Binding-site contacts:
Ligand atom C4 contacts residue SER119 of chain 6.A at 3.4 Å.
Ligand atom C2 contacts residue HIS47 of chain 5.A at 4.2 Å.
Ligand atom C2 contacts residue GLN151 of chain 5.A at 3.0 Å.
Ligand atom O5 contacts residue TYR113 of chain 6.A at 3.6 Å.
Ligand atom O2 contacts residue GLU46 of chain 5.A at 2.8 Å (salt-bridge).
Ligand atom O1 contacts residue GLN151 of chain 5.A at 2.8 Å (h-bond).
Ligand atom C2 contacts residue HIS96 of chain 5.A at 4.2 Å.
Ligand atom C1 contacts residue GLN151 of chain 5.A at 3.0 Å.
Ligand atom O1 contacts residue GLU46 of chain 5.A at 3.4 Å (salt-bridge).
Ligand atom O4 contacts residue SER119 of chain 6.A at 3.9 Å.
Ligand atom C1 contacts residue PRO95 of chain 5.A at 4.2 Å (hydrophobic).
Ligand atom C3 contacts residue HIS96 of chain 5.A at 4.3 Å.
Ligand atom C1 contacts residue HIS47 of chain 5.A at 4.3 Å.
Ligand atom O2 contacts residue GLN151 of chain 5.A at 3.3 Å (h-bond).
Ligand atom C4 contacts residue HIS47 of chain 5.A at 3.3 Å.
Ligand atom O5 contacts residue ASP177 of chain 5.A at 4.1 Å.
Ligand atom C2 contacts residue ARG72 of chain 5.A at 4.2 Å.
Ligand atom O4 contacts residue HIS96 of chain 5.A at 3.1 Å (h-bond).
Ligand atom O1 contacts residue ARG72 of chain 5.A at 2.9 Å (salt-bridge).
Ligand atom O3 contacts residue ASP177 of chain 5.A at 3.8 Å.
Ligand atom C1 contacts residue GLU46 of chain 5.A at 3.4 Å.
Ligand atom O3 contacts residue HIS47 of chain 5.A at 2.7 Å (h-bond).
Ligand atom O4 contacts residue GLU46 of chain 5.A at 3.2 Å (salt-bridge).
Ligand atom C1 contacts residue ARG72 of chain 5.A at 3.9 Å.
Ligand atom O2 contacts residue HIS47 of chain 5.A at 4.2 Å.
Ligand atom C3 contacts residue HIS47 of chain 5.A at 3.1 Å.
Ligand atom O1 contacts residue MET149 of chain 5.A at 4.2 Å.
Ligand atom C3 contacts residue SER119 of chain 6.A at 3.5 Å.
Ligand atom C3 contacts residue ASP177 of chain 5.A at 3.5 Å.
Ligand atom O2 contacts residue HIS96 of chain 5.A at 2.8 Å (h-bond).
Ligand atom C4 contacts residue GLU46 of chain 5.A at 4.3 Å.
Ligand atom O2 contacts residue PRO95 of chain 5.A at 3.6 Å.
Ligand atom C4 contacts residue HIS96 of chain 5.A at 3.3 Å.
Ligand atom O1 contacts residue PRO95 of chain 5.A at 3.9 Å.
Ligand atom O5 contacts residue SER119 of chain 6.A at 3.2 Å.
Ligand atom C2 contacts residue ASP177 of chain 5.A at 3.2 Å.
Ligand atom C1 contacts residue HIS96 of chain 5.A at 3.7 Å.
Ligand atom O4 contacts residue HIS47 of chain 5.A at 3.0 Å (h-bond).
Ligand atom O3 contacts residue SER119 of chain 6.A at 2.8 Å (h-bond).
Ligand atom O5 contacts residue HIS96 of chain 5.A at 3.5 Å (h-bond).

Sequence of chain 5.A:
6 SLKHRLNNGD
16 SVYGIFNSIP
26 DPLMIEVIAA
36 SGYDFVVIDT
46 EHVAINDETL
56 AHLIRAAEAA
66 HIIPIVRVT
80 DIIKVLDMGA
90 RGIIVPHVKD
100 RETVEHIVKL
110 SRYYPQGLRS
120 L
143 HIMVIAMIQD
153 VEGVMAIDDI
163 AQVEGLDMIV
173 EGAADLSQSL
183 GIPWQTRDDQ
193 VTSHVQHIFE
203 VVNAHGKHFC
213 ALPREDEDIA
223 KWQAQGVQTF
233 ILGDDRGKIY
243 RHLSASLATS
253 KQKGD

The small molecule below binds the protein below.
Small molecule (SMILES): O=C([O-])CC(=O)C(=O)O

Sequence of chain 6.A:
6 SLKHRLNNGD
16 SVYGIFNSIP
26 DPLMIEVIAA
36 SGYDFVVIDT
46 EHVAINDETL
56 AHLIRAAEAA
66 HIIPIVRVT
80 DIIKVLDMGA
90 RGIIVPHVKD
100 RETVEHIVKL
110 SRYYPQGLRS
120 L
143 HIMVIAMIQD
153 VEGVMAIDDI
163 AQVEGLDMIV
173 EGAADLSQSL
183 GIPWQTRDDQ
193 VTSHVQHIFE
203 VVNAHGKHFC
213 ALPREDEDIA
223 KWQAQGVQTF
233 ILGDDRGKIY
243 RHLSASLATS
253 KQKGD